Binding-site contacts:
Ligand atom N2 contacts residue ASN19 of chain 53.BA at 3.2 Å (h-bond).
Ligand atom C4 contacts residue ASN19 of chain 53.BA at 4.4 Å.
Ligand atom C7 contacts residue ASN19 of chain 53.BA at 3.8 Å.
Ligand atom O5 contacts residue ASN19 of chain 53.BA at 2.5 Å (h-bond).
Ligand atom C1 contacts residue ASN19 of chain 53.BA at 1.6 Å.
Ligand atom C3 contacts residue ASN19 of chain 53.BA at 4.0 Å.
Ligand atom C5 contacts residue ASN19 of chain 53.BA at 3.5 Å.
Ligand atom C2 contacts residue ASN19 of chain 53.BA at 2.9 Å.
Ligand atom O7 contacts residue ASN19 of chain 53.BA at 4.2 Å.
Ligand atom C8 contacts residue TYR17 of chain 53.BA at 4.4 Å (hydrophobic).

The protein below binds the small molecule below.
Small molecule (SMILES): CC(=O)N[C@H]1[C@H](O[C@H]2[C@H](O)[C@@H](NC(C)=O)CO[C@@H]2CO)O[C@H](CO)[C@@H](O)[C@@H]1O

Sequence of chain 53.BA:
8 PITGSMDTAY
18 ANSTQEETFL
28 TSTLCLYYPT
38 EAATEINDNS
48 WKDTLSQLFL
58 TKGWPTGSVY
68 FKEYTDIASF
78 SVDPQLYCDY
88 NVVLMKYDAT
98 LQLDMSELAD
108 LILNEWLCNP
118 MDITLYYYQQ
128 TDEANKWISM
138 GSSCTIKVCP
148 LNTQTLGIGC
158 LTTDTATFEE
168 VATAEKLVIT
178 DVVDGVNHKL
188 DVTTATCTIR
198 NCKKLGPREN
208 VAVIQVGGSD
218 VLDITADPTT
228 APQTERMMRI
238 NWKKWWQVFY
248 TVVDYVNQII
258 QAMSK